Sequence of chain 1.A:
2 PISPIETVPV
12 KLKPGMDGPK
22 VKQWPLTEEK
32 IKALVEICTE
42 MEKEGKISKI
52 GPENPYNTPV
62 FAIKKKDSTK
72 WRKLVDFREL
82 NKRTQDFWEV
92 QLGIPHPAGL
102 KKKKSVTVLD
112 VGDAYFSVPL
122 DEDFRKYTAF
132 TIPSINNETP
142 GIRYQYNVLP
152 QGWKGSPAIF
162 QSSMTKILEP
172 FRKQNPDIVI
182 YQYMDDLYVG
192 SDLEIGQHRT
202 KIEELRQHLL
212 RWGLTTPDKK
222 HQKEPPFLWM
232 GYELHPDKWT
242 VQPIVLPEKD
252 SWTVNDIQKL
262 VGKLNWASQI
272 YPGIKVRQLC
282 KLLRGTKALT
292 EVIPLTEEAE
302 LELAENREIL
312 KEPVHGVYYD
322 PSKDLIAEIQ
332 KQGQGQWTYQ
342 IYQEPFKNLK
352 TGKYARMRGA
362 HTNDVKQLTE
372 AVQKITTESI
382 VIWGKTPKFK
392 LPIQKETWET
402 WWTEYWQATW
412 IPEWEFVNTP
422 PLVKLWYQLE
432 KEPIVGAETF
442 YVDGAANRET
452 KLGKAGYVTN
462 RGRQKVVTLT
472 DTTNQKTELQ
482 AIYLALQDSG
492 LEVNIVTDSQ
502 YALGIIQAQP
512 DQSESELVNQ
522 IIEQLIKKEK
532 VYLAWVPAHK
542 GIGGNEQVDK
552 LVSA

This protein binds this small molecule.
Small molecule (SMILES): CCN1c2ncc(CCOc3cc[n+](O)c4ccccc34)cc2C(=O)N(C)c2cccnc21

Binding-site contacts:
Ligand atom C3 contacts residue TYR182 of chain 1.A at 3.5 Å (hydrophobic).
Ligand atom N22 contacts residue VAL107 of chain 1.A at 3.6 Å (h-bond).
Ligand atom C15 contacts residue GLY191 of chain 1.A at 3.4 Å.
Ligand atom C20 contacts residue PRO237 of chain 1.A at 3.5 Å (hydrophobic).
Ligand atom C24 contacts residue PRO237 of chain 1.A at 3.7 Å (hydrophobic).
Ligand atom C12 contacts residue TYR189 of chain 1.A at 3.3 Å (hydrophobic).
Ligand atom C28 contacts residue LEU235 of chain 1.A at 3.4 Å (hydrophobic).
Ligand atom C7 contacts residue LEU101 of chain 1.A at 3.7 Å (hydrophobic).
Ligand atom N1 contacts residue LEU101 of chain 1.A at 3.5 Å.
Ligand atom N1 contacts residue TYR182 of chain 1.A at 3.5 Å.
Ligand atom C6A contacts residue LEU101 of chain 1.A at 3.6 Å (hydrophobic).
Ligand atom O23 contacts residue LYS105 of chain 1.A at 3.5 Å (salt-bridge).
Ligand atom O23 contacts residue SER106 of chain 1.A at 3.7 Å.
Ligand atom C19 contacts residue VAL107 of chain 1.A at 3.6 Å (hydrophobic).
Ligand atom C28 contacts residue PHE228 of chain 1.A at 3.4 Å (hydrophobic).
Ligand atom O23 contacts residue VAL107 of chain 1.A at 3.7 Å.
Ligand atom C26 contacts residue PRO226 of chain 1.A at 3.6 Å (hydrophobic).
Ligand atom C2 contacts residue TYR182 of chain 1.A at 3.4 Å (hydrophobic).
Ligand atom C20 contacts residue LYS104 of chain 1.A at 3.0 Å.
Ligand atom C17 contacts residue LYS104 of chain 1.A at 3.7 Å.
Ligand atom C6 contacts residue LEU235 of chain 1.A at 3.6 Å (hydrophobic).
Ligand atom C29 contacts residue HIS236 of chain 1.A at 3.5 Å.
Ligand atom O13 contacts residue LEU235 of chain 1.A at 3.6 Å.
Ligand atom C19 contacts residue PRO237 of chain 1.A at 3.6 Å (hydrophobic).
Ligand atom C15 contacts residue TYR189 of chain 1.A at 3.6 Å (hydrophobic).
Ligand atom C21 contacts residue LYS104 of chain 1.A at 3.3 Å.
Ligand atom C21 contacts residue LYS105 of chain 1.A at 3.4 Å.
Ligand atom C9 contacts residue LYS104 of chain 1.A at 3.7 Å.
Ligand atom C27 contacts residue PHE228 of chain 1.A at 3.4 Å (hydrophobic).
Ligand atom O13 contacts residue VAL107 of chain 1.A at 3.7 Å.
Ligand atom C2 contacts residue LEU101 of chain 1.A at 3.6 Å (hydrophobic).
Ligand atom C27 contacts residue PRO226 of chain 1.A at 3.6 Å (hydrophobic).
Ligand atom C16 contacts residue LYS102 of chain 1.A at 3.4 Å.
Ligand atom C25 contacts residue VAL107 of chain 1.A at 3.6 Å (hydrophobic).
Ligand atom C9 contacts residue LYS102 of chain 1.A at 3.2 Å.
Ligand atom N22 contacts residue PRO237 of chain 1.A at 3.7 Å.
Ligand atom C25 contacts residue PRO237 of chain 1.A at 3.6 Å (hydrophobic).
Ligand atom C16 contacts residue TYR319 of chain 1.A at 3.6 Å (hydrophobic).
Ligand atom C3 contacts residue TRP230 of chain 1.A at 3.6 Å (hydrophobic).
Ligand atom C24 contacts residue VAL107 of chain 1.A at 3.7 Å (hydrophobic).